Sequence of chain 3.A:
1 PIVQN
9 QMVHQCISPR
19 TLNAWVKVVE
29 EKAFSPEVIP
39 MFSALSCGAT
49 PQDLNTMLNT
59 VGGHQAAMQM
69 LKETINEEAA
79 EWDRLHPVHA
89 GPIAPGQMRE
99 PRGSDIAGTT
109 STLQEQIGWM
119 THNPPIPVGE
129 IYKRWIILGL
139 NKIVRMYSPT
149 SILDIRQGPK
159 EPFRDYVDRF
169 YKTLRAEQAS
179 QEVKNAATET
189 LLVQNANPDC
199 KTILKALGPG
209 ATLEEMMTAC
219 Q

Sequence of chain 4.A:
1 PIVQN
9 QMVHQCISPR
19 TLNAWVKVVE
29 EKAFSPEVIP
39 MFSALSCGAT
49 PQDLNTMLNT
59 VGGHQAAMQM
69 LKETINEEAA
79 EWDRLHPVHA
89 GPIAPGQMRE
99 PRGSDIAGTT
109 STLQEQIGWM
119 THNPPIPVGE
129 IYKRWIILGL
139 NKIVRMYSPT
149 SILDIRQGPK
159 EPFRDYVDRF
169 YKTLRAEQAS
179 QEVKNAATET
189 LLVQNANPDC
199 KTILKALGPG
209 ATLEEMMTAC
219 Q

A protein and the small-molecule ligand that binds it are described below.
Small molecule (SMILES): O=C1CN(Cc2ccccc2)c2ccccc2N1

Binding-site contacts:
Ligand atom C12 contacts residue EDO1 of chain 3.D at 3.7 Å.
Ligand atom C11 contacts residue MET66 of chain 3.A at 4.0 Å (hydrophobic).
Ligand atom C16 contacts residue EDO1 of chain 3.D at 3.9 Å.
Ligand atom C6 contacts residue ILE73 of chain 3.A at 3.8 Å (hydrophobic).
Ligand atom N1 contacts residue ASN53 of chain 3.A at 3.2 Å (h-bond).
Ligand atom C3 contacts residue ASN53 of chain 3.A at 3.9 Å.
Ligand atom C11 contacts residue LYS70 of chain 3.A at 3.5 Å.
Ligand atom C3 contacts residue TYR130 of chain 3.A at 3.2 Å (hydrophobic).
Ligand atom N9 contacts residue ASN53 of chain 3.A at 3.8 Å.
Ligand atom C10 contacts residue LEU56 of chain 3.A at 3.8 Å (hydrophobic).
Ligand atom C4 contacts residue ASN53 of chain 3.A at 3.2 Å.
Ligand atom C2 contacts residue ASN53 of chain 3.A at 3.6 Å.
Ligand atom C7 contacts residue THR107 of chain 3.A at 4.0 Å.
Ligand atom O14 contacts residue ASN57 of chain 3.A at 3.3 Å (h-bond).
Ligand atom C10 contacts residue ASN57 of chain 3.A at 3.2 Å.
Ligand atom C8 contacts residue ASN57 of chain 3.A at 3.8 Å.
Ligand atom C2 contacts residue TYR130 of chain 3.A at 3.8 Å (hydrophobic).
Ligand atom C16 contacts residue ASN74 of chain 3.A at 3.2 Å.
Ligand atom C18 contacts residue LYS70 of chain 3.A at 3.7 Å.
Ligand atom N9 contacts residue ASN57 of chain 3.A at 2.7 Å (h-bond).
Ligand atom C5 contacts residue ASN57 of chain 3.A at 3.4 Å.
Ligand atom C8 contacts residue ASN53 of chain 3.A at 3.5 Å.
Ligand atom C6 contacts residue LYS70 of chain 3.A at 3.6 Å.
Ligand atom N1 contacts residue TYR130 of chain 3.A at 3.4 Å (h-bond).
Ligand atom C4 contacts residue THR107 of chain 3.A at 3.9 Å.
Ligand atom C15 contacts residue LEU56 of chain 3.A at 3.9 Å (hydrophobic).
Ligand atom C18 contacts residue ASN74 of chain 3.A at 3.8 Å.
Ligand atom C5 contacts residue ASN53 of chain 3.A at 3.9 Å.
Ligand atom C17 contacts residue GLN179 of chain 4.A at 3.9 Å.
Ligand atom C3 contacts residue ALA105 of chain 3.A at 4.0 Å (hydrophobic).
Ligand atom O14 contacts residue ASN53 of chain 3.A at 3.7 Å.
Ligand atom C16 contacts residue LYS70 of chain 3.A at 3.5 Å.
Ligand atom C11 contacts residue LEU56 of chain 3.A at 3.9 Å (hydrophobic).
Ligand atom C6 contacts residue TYR130 of chain 3.A at 3.9 Å (hydrophobic).
Ligand atom C18 contacts residue GLN179 of chain 4.A at 4.0 Å.
Ligand atom C12 contacts residue ILE73 of chain 3.A at 3.7 Å (hydrophobic).
Ligand atom C17 contacts residue LYS70 of chain 3.A at 3.9 Å.
Ligand atom C13 contacts residue THR107 of chain 3.A at 4.0 Å.
Ligand atom C3 contacts residue THR107 of chain 3.A at 3.8 Å.
Ligand atom C13 contacts residue LYS70 of chain 3.A at 4.0 Å.